This protein binds this small molecule.
Small molecule (SMILES): C=CCc1cccc(-c2cc(/C=C/C(=O)O)ccc2O)c1

Binding-site contacts:
Ligand atom C01 contacts residue PHE138 of chain 1.A at 4.0 Å (hydrophobic).
Ligand atom C07 contacts residue CYS224 of chain 1.A at 4.0 Å (hydrophobic).
Ligand atom C17 contacts residue ALA64 of chain 1.A at 4.0 Å (hydrophobic).
Ligand atom C21 contacts residue ILE60 of chain 1.A at 4.0 Å (hydrophobic).
Ligand atom C18 contacts residue ILE102 of chain 1.A at 4.0 Å (hydrophobic).
Ligand atom C06 contacts residue CYS224 of chain 1.A at 3.8 Å (hydrophobic).
Ligand atom C03 contacts residue ILE60 of chain 1.A at 3.7 Å (hydrophobic).
Ligand atom C06 contacts residue HIS227 of chain 1.A at 4.1 Å.
Ligand atom C01 contacts residue PHE105 of chain 1.A at 4.0 Å (hydrophobic).
Ligand atom C18 contacts residue ASN98 of chain 1.A at 3.4 Å.
Ligand atom O16 contacts residue ARG108 of chain 1.A at 3.4 Å (salt-bridge).
Ligand atom C13 contacts residue ALA64 of chain 1.A at 4.0 Å (hydrophobic).
Ligand atom O15 contacts residue ARG108 of chain 1.A at 4.0 Å.
Ligand atom O20 contacts residue ASN98 of chain 1.A at 2.7 Å (h-bond).
Ligand atom C04 contacts residue ILE60 of chain 1.A at 3.8 Å (hydrophobic).
Ligand atom C07 contacts residue ILE60 of chain 1.A at 4.0 Å (hydrophobic).
Ligand atom O16 contacts residue PHE105 of chain 1.A at 3.6 Å.
Ligand atom O16 contacts residue GLN67 of chain 1.A at 3.6 Å.
Ligand atom C17 contacts residue PHE105 of chain 1.A at 3.9 Å (hydrophobic).
Ligand atom C12 contacts residue PHE105 of chain 1.A at 3.9 Å (hydrophobic).
Ligand atom C09 contacts residue ILE60 of chain 1.A at 4.0 Å (hydrophobic).
Ligand atom C13 contacts residue PHE105 of chain 1.A at 3.8 Å (hydrophobic).
Ligand atom C10 contacts residue PHE105 of chain 1.A at 3.8 Å (hydrophobic).
Ligand atom O15 contacts residue LEU118 of chain 1.A at 3.7 Å.
Ligand atom O20 contacts residue LEU228 of chain 1.A at 3.9 Å.
Ligand atom C11 contacts residue ALA64 of chain 1.A at 4.0 Å (hydrophobic).
Ligand atom C19 contacts residue ASN98 of chain 1.A at 3.5 Å.
Ligand atom C01 contacts residue ILE116 of chain 1.A at 3.5 Å (hydrophobic).
Ligand atom C10 contacts residue ILE60 of chain 1.A at 3.6 Å (hydrophobic).
Ligand atom O20 contacts residue CYS224 of chain 1.A at 3.2 Å.
Ligand atom C08 contacts residue ILE60 of chain 1.A at 3.8 Å (hydrophobic).
Ligand atom O15 contacts residue ALA119 of chain 1.A at 3.5 Å (h-bond).
Ligand atom C14 contacts residue GLN67 of chain 1.A at 4.0 Å.
Ligand atom C17 contacts residue LEU101 of chain 1.A at 3.9 Å (hydrophobic).
Ligand atom C07 contacts residue LEU228 of chain 1.A at 3.9 Å (hydrophobic).
Ligand atom C12 contacts residue ALA64 of chain 1.A at 4.0 Å (hydrophobic).
Ligand atom C14 contacts residue PHE105 of chain 1.A at 3.8 Å (hydrophobic).
Ligand atom C11 contacts residue PHE105 of chain 1.A at 3.6 Å (hydrophobic).
Ligand atom O15 contacts residue ALA63 of chain 1.A at 3.1 Å.
Ligand atom O20 contacts residue ILE102 of chain 1.A at 4.0 Å.

Sequence of chain 1.A:
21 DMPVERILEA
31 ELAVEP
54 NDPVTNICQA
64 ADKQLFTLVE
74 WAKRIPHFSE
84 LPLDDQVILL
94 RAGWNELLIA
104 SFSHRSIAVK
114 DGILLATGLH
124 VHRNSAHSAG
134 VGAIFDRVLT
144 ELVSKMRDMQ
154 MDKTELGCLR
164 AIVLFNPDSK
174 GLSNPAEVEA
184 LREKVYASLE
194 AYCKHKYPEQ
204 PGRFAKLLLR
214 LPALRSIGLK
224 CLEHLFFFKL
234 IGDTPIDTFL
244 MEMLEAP